Sequence of chain 1.A:
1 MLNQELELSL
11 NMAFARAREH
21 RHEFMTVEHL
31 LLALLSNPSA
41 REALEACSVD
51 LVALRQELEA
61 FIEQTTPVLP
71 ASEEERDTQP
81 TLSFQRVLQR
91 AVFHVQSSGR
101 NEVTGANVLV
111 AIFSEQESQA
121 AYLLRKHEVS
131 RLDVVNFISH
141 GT

Binding-site contacts:
Ligand atom C2 contacts residue GLU42 of chain 1.A at 4.4 Å.
Ligand atom Y1 contacts residue GLU45 of chain 1.A at 2.4 Å.
Ligand atom O1 contacts residue GLU42 of chain 1.A at 3.0 Å (salt-bridge).
Ligand atom Y1 contacts residue GLU42 of chain 1.A at 2.5 Å.
Ligand atom O1 contacts residue ARG41 of chain 1.A at 4.1 Å.
Ligand atom O2 contacts residue GLU45 of chain 1.A at 4.5 Å.
Ligand atom O5 contacts residue GLU42 of chain 1.A at 3.2 Å (salt-bridge).
Ligand atom C6 contacts residue GLU45 of chain 1.A at 4.2 Å.
Ligand atom O2 contacts residue GLU42 of chain 1.A at 3.4 Å (salt-bridge).
Ligand atom O5 contacts residue GLU45 of chain 1.A at 2.9 Å (salt-bridge).
Ligand atom C8 contacts residue GLU45 of chain 1.A at 3.4 Å.
Ligand atom O5 contacts residue ARG41 of chain 1.A at 3.3 Å (salt-bridge).
Ligand atom C8 contacts residue ARG41 of chain 1.A at 4.3 Å.
Ligand atom O4 contacts residue GLU45 of chain 1.A at 2.8 Å (salt-bridge).

A small-molecule ligand and the protein it binds are described below.
Small molecule (SMILES): OCC12CO->[Y]34(<-OCCN->31CCO->4)<-OC2